Sequence of chain 3.D:
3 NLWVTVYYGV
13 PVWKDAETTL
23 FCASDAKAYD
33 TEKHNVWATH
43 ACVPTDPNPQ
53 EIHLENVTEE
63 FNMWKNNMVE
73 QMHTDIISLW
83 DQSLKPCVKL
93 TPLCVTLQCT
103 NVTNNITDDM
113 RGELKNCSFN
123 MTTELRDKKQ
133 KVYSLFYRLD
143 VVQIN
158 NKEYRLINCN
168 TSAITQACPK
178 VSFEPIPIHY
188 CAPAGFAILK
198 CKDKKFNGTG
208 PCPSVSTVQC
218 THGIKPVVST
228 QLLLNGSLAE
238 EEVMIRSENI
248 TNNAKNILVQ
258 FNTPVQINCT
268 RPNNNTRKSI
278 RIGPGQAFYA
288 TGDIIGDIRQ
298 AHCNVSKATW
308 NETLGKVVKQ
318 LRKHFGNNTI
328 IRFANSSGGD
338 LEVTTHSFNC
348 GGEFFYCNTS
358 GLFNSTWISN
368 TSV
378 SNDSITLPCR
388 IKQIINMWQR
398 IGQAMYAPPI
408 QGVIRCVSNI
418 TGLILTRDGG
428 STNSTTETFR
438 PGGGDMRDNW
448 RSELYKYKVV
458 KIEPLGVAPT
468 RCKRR

Binding-site contacts:
Ligand atom C3 contacts residue ASN122 of chain 3.D at 3.8 Å.
Ligand atom C8 contacts residue THR98 of chain 3.D at 4.2 Å.
Ligand atom C4 contacts residue ASN122 of chain 3.D at 4.2 Å.
Ligand atom O7 contacts residue ASN122 of chain 3.D at 3.8 Å.
Ligand atom N2 contacts residue ASN122 of chain 3.D at 2.9 Å (h-bond).
Ligand atom C1 contacts residue ASN122 of chain 3.D at 1.4 Å.
Ligand atom C2 contacts residue ASN122 of chain 3.D at 2.4 Å.
Ligand atom C8 contacts residue SER120 of chain 3.D at 4.0 Å.
Ligand atom O5 contacts residue ASN122 of chain 3.D at 2.3 Å (h-bond).
Ligand atom C7 contacts residue ASN122 of chain 3.D at 3.5 Å.
Ligand atom C8 contacts residue GLN100 of chain 3.D at 3.8 Å.
Ligand atom C5 contacts residue ASN122 of chain 3.D at 3.6 Å.
Ligand atom C8 contacts residue PHE121 of chain 3.D at 4.4 Å (hydrophobic).

A small-molecule ligand and the protein it binds are described below.
Small molecule (SMILES): CC(=O)N[C@H]1[C@H](O[C@H]2[C@H](O)[C@@H](NC(C)=O)CO[C@@H]2CO)O[C@H](CO)[C@@H](O[C@@H]2O[C@H](CO)[C@@H](O)[C@H](O)[C@@H]2O)[C@@H]1O